Binding-site contacts:
Ligand atom C1 contacts residue SER485 of chain 3.A at 4.1 Å.
Ligand atom C5 contacts residue SER485 of chain 3.A at 4.1 Å.
Ligand atom C5 contacts residue ALA481 of chain 3.A at 4.3 Å (hydrophobic).
Ligand atom C2 contacts residue ASN488 of chain 3.A at 2.6 Å.
Ligand atom O5 contacts residue ASN488 of chain 3.A at 2.4 Å (h-bond).
Ligand atom O5 contacts residue SER485 of chain 3.A at 3.6 Å (h-bond).
Ligand atom C1 contacts residue THR490 of chain 3.A at 3.2 Å.
Ligand atom O6 contacts residue GLY484 of chain 3.A at 4.3 Å.
Ligand atom C6 contacts residue GLY484 of chain 3.A at 4.0 Å.
Ligand atom N2 contacts residue THR490 of chain 3.A at 3.7 Å.
Ligand atom O5 contacts residue THR490 of chain 3.A at 4.0 Å.
Ligand atom C1 contacts residue ASN488 of chain 3.A at 1.4 Å.
Ligand atom C3 contacts residue ASN488 of chain 3.A at 3.9 Å.
Ligand atom C6 contacts residue ALA481 of chain 3.A at 3.3 Å (hydrophobic).
Ligand atom C7 contacts residue THR490 of chain 3.A at 4.4 Å.
Ligand atom C5 contacts residue ASN488 of chain 3.A at 3.6 Å.
Ligand atom C4 contacts residue ASN488 of chain 3.A at 4.3 Å.
Ligand atom C5 contacts residue GLY484 of chain 3.A at 4.3 Å.
Ligand atom C2 contacts residue THR490 of chain 3.A at 4.3 Å.
Ligand atom O6 contacts residue ALA481 of chain 3.A at 4.1 Å.
Ligand atom C6 contacts residue SER485 of chain 3.A at 3.8 Å.
Ligand atom C8 contacts residue THR490 of chain 3.A at 4.2 Å.
Ligand atom O5 contacts residue GLY484 of chain 3.A at 3.4 Å (h-bond).
Ligand atom C7 contacts residue ASN488 of chain 3.A at 3.8 Å.
Ligand atom C1 contacts residue GLY484 of chain 3.A at 4.0 Å.
Ligand atom N2 contacts residue ASN488 of chain 3.A at 3.1 Å (h-bond).
Ligand atom C5 contacts residue THR490 of chain 3.A at 4.3 Å.
Ligand atom O7 contacts residue ASN488 of chain 3.A at 4.0 Å.

Sequence of chain 3.A:
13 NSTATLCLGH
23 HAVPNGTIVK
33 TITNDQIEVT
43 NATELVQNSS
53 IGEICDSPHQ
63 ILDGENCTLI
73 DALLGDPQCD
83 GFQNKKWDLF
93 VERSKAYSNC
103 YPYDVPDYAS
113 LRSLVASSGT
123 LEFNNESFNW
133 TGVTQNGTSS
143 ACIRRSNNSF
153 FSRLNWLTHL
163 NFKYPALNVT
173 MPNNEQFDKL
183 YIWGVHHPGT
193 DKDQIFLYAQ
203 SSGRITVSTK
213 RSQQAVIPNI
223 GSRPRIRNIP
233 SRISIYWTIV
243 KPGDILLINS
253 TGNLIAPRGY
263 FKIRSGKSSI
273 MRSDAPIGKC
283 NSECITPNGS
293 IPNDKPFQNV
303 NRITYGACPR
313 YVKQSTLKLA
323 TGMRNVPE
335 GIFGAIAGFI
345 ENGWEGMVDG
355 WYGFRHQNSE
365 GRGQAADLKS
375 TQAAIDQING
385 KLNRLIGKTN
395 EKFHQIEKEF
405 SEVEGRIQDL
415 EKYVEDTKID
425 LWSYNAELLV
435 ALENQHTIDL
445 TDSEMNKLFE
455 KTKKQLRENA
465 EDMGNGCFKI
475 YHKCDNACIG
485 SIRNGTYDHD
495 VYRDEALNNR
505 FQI

The protein below binds the small molecule below.
Small molecule (SMILES): CC(=O)N[C@@H]1[C@@H](O)[C@H](O)[C@@H](CO)O[C@H]1O